This protein binds this small molecule.
Small molecule (SMILES): CC(=O)N[C@H]1[C@H](O[C@H]2[C@H](O)[C@@H](NC(C)=O)CO[C@@H]2CO)O[C@H](CO)[C@@H](O)[C@@H]1O

Sequence of chain 2.A:
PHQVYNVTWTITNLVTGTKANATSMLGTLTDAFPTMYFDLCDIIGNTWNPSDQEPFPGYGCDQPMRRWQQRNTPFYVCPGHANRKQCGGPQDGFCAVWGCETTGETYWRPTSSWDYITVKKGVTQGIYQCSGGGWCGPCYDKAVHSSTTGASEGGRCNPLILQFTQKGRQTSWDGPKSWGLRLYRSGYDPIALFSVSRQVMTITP

Binding-site contacts:
Ligand atom C7 contacts residue ASN9 of chain 2.A at 4.1 Å.
Ligand atom C3 contacts residue ASN9 of chain 2.A at 3.8 Å.
Ligand atom C2 contacts residue SER27 of chain 2.A at 4.0 Å.
Ligand atom O5 contacts residue SER27 of chain 2.A at 4.3 Å.
Ligand atom N2 contacts residue ASN9 of chain 2.A at 2.8 Å (h-bond).
Ligand atom N2 contacts residue THR11 of chain 2.A at 4.0 Å.
Ligand atom C2 contacts residue ASN9 of chain 2.A at 2.4 Å.
Ligand atom C7 contacts residue THR11 of chain 2.A at 4.2 Å.
Ligand atom O6 contacts residue ASN9 of chain 2.A at 4.2 Å.
Ligand atom C5 contacts residue ASN9 of chain 2.A at 3.7 Å.
Ligand atom O6 contacts residue LEU29 of chain 2.A at 4.0 Å.
Ligand atom O7 contacts residue THR11 of chain 2.A at 3.6 Å (h-bond).
Ligand atom C2 contacts residue THR11 of chain 2.A at 4.0 Å.
Ligand atom O7 contacts residue MET204 of chain 2.A at 3.8 Å.
Ligand atom C4 contacts residue ASN9 of chain 2.A at 4.3 Å.
Ligand atom C1 contacts residue ASN9 of chain 2.A at 1.4 Å.
Ligand atom O7 contacts residue THR207 of chain 2.A at 4.1 Å.
Ligand atom O5 contacts residue ASN9 of chain 2.A at 2.4 Å (h-bond).
Ligand atom C7 contacts residue MET204 of chain 2.A at 4.0 Å (hydrophobic).
Ligand atom N2 contacts residue MET204 of chain 2.A at 4.3 Å.